Sequence of chain 1.C:
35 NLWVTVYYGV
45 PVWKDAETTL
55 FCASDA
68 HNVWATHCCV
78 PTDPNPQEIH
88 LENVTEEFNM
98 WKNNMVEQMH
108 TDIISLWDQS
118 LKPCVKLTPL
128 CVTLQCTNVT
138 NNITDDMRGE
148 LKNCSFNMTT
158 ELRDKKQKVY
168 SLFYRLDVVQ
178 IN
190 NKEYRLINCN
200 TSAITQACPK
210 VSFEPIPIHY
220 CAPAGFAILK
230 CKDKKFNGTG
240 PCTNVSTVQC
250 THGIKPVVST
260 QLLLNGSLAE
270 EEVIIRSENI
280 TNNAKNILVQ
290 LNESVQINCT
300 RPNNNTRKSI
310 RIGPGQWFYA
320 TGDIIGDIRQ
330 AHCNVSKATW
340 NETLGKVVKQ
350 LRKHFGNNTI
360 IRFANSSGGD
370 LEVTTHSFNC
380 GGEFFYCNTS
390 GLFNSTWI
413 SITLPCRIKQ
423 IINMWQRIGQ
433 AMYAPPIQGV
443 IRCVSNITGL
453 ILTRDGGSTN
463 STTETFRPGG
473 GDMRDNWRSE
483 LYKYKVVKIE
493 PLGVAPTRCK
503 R

Binding-site contacts:
Ligand atom O6 contacts residue THR242 of chain 1.C at 2.4 Å (h-bond).
Ligand atom C1 contacts residue THR242 of chain 1.C at 3.8 Å.
Ligand atom O5 contacts residue THR242 of chain 1.C at 2.7 Å (h-bond).
Ligand atom C1 contacts residue LYS231 of chain 1.C at 4.3 Å.
Ligand atom C3 contacts residue ASN243 of chain 1.C at 3.8 Å.
Ligand atom C2 contacts residue ASN243 of chain 1.C at 2.5 Å.
Ligand atom O7 contacts residue ASN243 of chain 1.C at 3.6 Å.
Ligand atom N2 contacts residue ASN243 of chain 1.C at 2.9 Å (h-bond).
Ligand atom C5 contacts residue ASN243 of chain 1.C at 3.7 Å.
Ligand atom C7 contacts residue ASN243 of chain 1.C at 3.3 Å.
Ligand atom C8 contacts residue ASN243 of chain 1.C at 3.8 Å.
Ligand atom C1 contacts residue ASN243 of chain 1.C at 1.4 Å.
Ligand atom C4 contacts residue ASN243 of chain 1.C at 4.2 Å.
Ligand atom C5 contacts residue THR242 of chain 1.C at 3.6 Å.
Ligand atom O5 contacts residue ASN243 of chain 1.C at 2.4 Å (h-bond).
Ligand atom C6 contacts residue THR242 of chain 1.C at 3.2 Å.

This protein binds this small molecule.
Small molecule (SMILES): CC(=O)N[C@@H]1[C@@H](O)[C@H](O)[C@@H](CO)O[C@H]1O